A protein and the small-molecule ligand that binds it are described below.
Small molecule (SMILES): CSc1ccccc1

Binding-site contacts:
Ligand atom C1 contacts residue VAL210 of chain 2.A at 3.8 Å (hydrophobic).
Ligand atom C2 contacts residue PHE406 of chain 2.A at 3.5 Å (hydrophobic).
Ligand atom C4 contacts residue GLY325 of chain 2.A at 3.6 Å.
Ligand atom C2 contacts residue THR324 of chain 2.A at 3.8 Å.
Ligand atom C8 contacts residue PRO322 of chain 2.A at 3.9 Å (hydrophobic).
Ligand atom C5 contacts residue GLY325 of chain 2.A at 3.6 Å.
Ligand atom S7 contacts residue GLY325 of chain 2.A at 4.1 Å.
Ligand atom C5 contacts residue FAD1 of chain 2.B at 3.4 Å.
Ligand atom C6 contacts residue VAL210 of chain 2.A at 4.2 Å (hydrophobic).
Ligand atom C6 contacts residue GLY325 of chain 2.A at 3.9 Å.
Ligand atom C3 contacts residue GLY325 of chain 2.A at 3.6 Å.
Ligand atom S7 contacts residue PRO322 of chain 2.A at 3.1 Å (h-bond).
Ligand atom C3 contacts residue VAL210 of chain 2.A at 4.3 Å (hydrophobic).
Ligand atom C3 contacts residue THR324 of chain 2.A at 3.6 Å.
Ligand atom C8 contacts residue SER67 of chain 2.A at 3.2 Å.
Ligand atom C2 contacts residue VAL210 of chain 2.A at 3.9 Å (hydrophobic).
Ligand atom C1 contacts residue PHE406 of chain 2.A at 4.3 Å (hydrophobic).
Ligand atom C8 contacts residue VAL237 of chain 2.A at 3.4 Å (hydrophobic).
Ligand atom C2 contacts residue GLY325 of chain 2.A at 4.1 Å.
Ligand atom C4 contacts residue PRO322 of chain 2.A at 4.0 Å (hydrophobic).
Ligand atom C8 contacts residue PHE224 of chain 2.A at 4.2 Å (hydrophobic).
Ligand atom C1 contacts residue GLY325 of chain 2.A at 4.1 Å.
Ligand atom C1 contacts residue PHE71 of chain 2.A at 3.7 Å (hydrophobic).
Ligand atom S7 contacts residue VAL237 of chain 2.A at 4.2 Å.
Ligand atom C6 contacts residue CYS69 of chain 2.A at 3.5 Å (hydrophobic).
Ligand atom S7 contacts residue PHE222 of chain 2.A at 3.6 Å.
Ligand atom C3 contacts residue PHE222 of chain 2.A at 4.1 Å (hydrophobic).
Ligand atom C6 contacts residue FAD1 of chain 2.B at 3.8 Å.
Ligand atom C6 contacts residue PHE224 of chain 2.A at 4.0 Å (hydrophobic).
Ligand atom S7 contacts residue ILE323 of chain 2.A at 3.9 Å.
Ligand atom C3 contacts residue PHE406 of chain 2.A at 4.2 Å (hydrophobic).
Ligand atom C4 contacts residue ILE323 of chain 2.A at 4.1 Å (hydrophobic).
Ligand atom C5 contacts residue CYS69 of chain 2.A at 4.3 Å (hydrophobic).
Ligand atom C8 contacts residue FAD1 of chain 2.B at 3.7 Å.
Ligand atom C1 contacts residue THR324 of chain 2.A at 4.3 Å.
Ligand atom C5 contacts residue PHE224 of chain 2.A at 3.8 Å (hydrophobic).
Ligand atom C4 contacts residue THR324 of chain 2.A at 4.2 Å.
Ligand atom C3 contacts residue ILE323 of chain 2.A at 3.6 Å (hydrophobic).
Ligand atom C4 contacts residue PHE222 of chain 2.A at 4.3 Å (hydrophobic).
Ligand atom C1 contacts residue CYS69 of chain 2.A at 4.4 Å (hydrophobic).

Sequence of chain 2.A:
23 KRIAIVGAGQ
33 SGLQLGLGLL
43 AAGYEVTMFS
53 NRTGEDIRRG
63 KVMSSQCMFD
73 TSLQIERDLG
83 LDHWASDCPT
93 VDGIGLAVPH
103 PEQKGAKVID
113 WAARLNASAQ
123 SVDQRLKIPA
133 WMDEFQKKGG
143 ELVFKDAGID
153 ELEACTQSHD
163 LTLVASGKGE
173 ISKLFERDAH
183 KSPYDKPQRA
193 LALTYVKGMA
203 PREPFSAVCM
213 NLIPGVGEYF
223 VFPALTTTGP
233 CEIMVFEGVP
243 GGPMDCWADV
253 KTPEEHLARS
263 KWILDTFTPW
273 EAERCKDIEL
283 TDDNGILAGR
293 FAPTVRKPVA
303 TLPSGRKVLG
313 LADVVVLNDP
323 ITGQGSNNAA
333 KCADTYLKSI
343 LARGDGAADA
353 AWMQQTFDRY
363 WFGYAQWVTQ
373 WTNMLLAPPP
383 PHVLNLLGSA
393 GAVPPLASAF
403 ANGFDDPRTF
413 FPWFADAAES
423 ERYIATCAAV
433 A